A small-molecule ligand and the protein it binds are described below.
Small molecule (SMILES): O=P(O)(O)OC[C@H]1O[C@](O)(CO)[C@@H](O)[C@@H]1O

Binding-site contacts:
Ligand atom C2 contacts residue LYS274 of chain 1.B at 3.7 Å.
Ligand atom O2P contacts residue TYR264 of chain 1.B at 4.0 Å.
Ligand atom O2 contacts residue GLY246 of chain 1.B at 3.6 Å (h-bond).
Ligand atom O3 contacts residue ASP121 of chain 1.B at 3.1 Å (salt-bridge).
Ligand atom O2 contacts residue GLY122 of chain 1.B at 4.0 Å.
Ligand atom C4 contacts residue MET248 of chain 1.B at 3.6 Å (hydrophobic).
Ligand atom O1P contacts residue TYR264 of chain 1.B at 2.7 Å (h-bond).
Ligand atom O2P contacts residue ASN212 of chain 1.B at 2.9 Å (h-bond).
Ligand atom P contacts residue ARG243 of chain 1.A at 3.7 Å.
Ligand atom C3 contacts residue ASP121 of chain 1.B at 3.7 Å.
Ligand atom C6 contacts residue LYS274 of chain 1.B at 3.8 Å.
Ligand atom C3 contacts residue MET248 of chain 1.B at 3.6 Å (hydrophobic).
Ligand atom C6 contacts residue TYR244 of chain 1.B at 3.6 Å (hydrophobic).
Ligand atom C5 contacts residue LYS274 of chain 1.B at 3.5 Å.
Ligand atom O1 contacts residue GLU280 of chain 1.B at 4.0 Å.
Ligand atom P contacts residue TYR215 of chain 1.B at 3.9 Å.
Ligand atom P contacts residue TYR264 of chain 1.B at 3.9 Å.
Ligand atom O1 contacts residue LEU275 of chain 1.B at 3.5 Å.
Ligand atom O3P contacts residue ASN212 of chain 1.B at 3.8 Å.
Ligand atom O2P contacts residue TYR244 of chain 1.B at 2.9 Å (h-bond).
Ligand atom C1 contacts residue LYS274 of chain 1.B at 3.9 Å.
Ligand atom C4 contacts residue GLY246 of chain 1.B at 3.9 Å.
Ligand atom O4 contacts residue MET248 of chain 1.B at 3.3 Å.
Ligand atom O3 contacts residue SER247 of chain 1.B at 3.3 Å.
Ligand atom O1P contacts residue LYS274 of chain 1.B at 3.7 Å.
Ligand atom O1P contacts residue TYR215 of chain 1.B at 2.8 Å (h-bond).
Ligand atom O3P contacts residue ARG243 of chain 1.A at 2.7 Å (salt-bridge).
Ligand atom O3 contacts residue GLY246 of chain 1.B at 4.0 Å.
Ligand atom O6 contacts residue TYR264 of chain 1.B at 3.8 Å.
Ligand atom P contacts residue LYS274 of chain 1.B at 3.9 Å.
Ligand atom O5 contacts residue LYS274 of chain 1.B at 2.6 Å (salt-bridge).
Ligand atom O3P contacts residue TYR215 of chain 1.B at 4.0 Å.
Ligand atom O6 contacts residue LYS274 of chain 1.B at 2.9 Å (salt-bridge).
Ligand atom O2P contacts residue ARG243 of chain 1.A at 3.5 Å (salt-bridge).
Ligand atom C6 contacts residue GLY246 of chain 1.B at 4.0 Å.
Ligand atom C1 contacts residue ASP121 of chain 1.B at 3.5 Å.
Ligand atom O3 contacts residue MET248 of chain 1.B at 2.7 Å (h-bond).
Ligand atom O1 contacts residue LYS274 of chain 1.B at 3.9 Å.
Ligand atom O1 contacts residue ASP121 of chain 1.B at 3.9 Å.
Ligand atom P contacts residue ASN212 of chain 1.B at 3.8 Å.

Sequence of chain 1.A:
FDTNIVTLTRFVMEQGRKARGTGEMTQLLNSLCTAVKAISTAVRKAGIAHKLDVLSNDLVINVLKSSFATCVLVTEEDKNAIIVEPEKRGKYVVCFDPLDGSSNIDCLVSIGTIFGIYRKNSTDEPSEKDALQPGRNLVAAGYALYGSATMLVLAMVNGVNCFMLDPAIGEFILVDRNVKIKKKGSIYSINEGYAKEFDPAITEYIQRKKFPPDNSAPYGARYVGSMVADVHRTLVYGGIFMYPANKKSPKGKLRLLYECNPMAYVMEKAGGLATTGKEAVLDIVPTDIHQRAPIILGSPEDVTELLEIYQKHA

Sequence of chain 1.B:
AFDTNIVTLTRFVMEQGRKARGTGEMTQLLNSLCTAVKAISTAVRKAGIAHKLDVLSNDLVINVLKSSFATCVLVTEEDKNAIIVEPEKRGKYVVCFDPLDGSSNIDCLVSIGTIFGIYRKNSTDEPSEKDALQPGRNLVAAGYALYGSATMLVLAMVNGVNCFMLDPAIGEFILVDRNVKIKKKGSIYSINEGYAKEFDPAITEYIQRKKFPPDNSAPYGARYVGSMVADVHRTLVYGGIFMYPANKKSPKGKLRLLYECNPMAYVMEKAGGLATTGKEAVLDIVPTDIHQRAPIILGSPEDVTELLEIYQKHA